Sequence of chain 58.E:
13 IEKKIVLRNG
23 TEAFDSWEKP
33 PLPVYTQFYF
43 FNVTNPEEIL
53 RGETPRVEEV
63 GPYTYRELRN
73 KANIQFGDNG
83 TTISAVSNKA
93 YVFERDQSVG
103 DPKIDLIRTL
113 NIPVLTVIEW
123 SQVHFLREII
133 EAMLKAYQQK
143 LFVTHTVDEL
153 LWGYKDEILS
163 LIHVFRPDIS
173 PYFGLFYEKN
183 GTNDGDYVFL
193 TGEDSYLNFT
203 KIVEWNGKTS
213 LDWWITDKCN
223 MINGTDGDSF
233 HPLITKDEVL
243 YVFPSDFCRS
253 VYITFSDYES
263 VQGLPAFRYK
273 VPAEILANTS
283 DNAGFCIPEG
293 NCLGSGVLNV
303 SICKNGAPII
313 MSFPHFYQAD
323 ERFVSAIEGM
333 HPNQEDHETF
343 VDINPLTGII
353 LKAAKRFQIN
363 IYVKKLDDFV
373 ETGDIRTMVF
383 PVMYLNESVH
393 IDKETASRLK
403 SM

The protein below binds the small molecule below.
Small molecule (SMILES): CC(=O)N[C@H]1[C@H](O[C@H]2[C@H](O)[C@@H](NC(C)=O)CO[C@@H]2CO)O[C@H](CO)[C@@H](O[C@@H]2O[C@H](CO)[C@@H](O)[C@H](O[C@H]3O[C@H](CO)[C@@H](O)[C@H](O)[C@@H]3O)[C@@H]2O)[C@@H]1O

Sequence of chain 39.E:
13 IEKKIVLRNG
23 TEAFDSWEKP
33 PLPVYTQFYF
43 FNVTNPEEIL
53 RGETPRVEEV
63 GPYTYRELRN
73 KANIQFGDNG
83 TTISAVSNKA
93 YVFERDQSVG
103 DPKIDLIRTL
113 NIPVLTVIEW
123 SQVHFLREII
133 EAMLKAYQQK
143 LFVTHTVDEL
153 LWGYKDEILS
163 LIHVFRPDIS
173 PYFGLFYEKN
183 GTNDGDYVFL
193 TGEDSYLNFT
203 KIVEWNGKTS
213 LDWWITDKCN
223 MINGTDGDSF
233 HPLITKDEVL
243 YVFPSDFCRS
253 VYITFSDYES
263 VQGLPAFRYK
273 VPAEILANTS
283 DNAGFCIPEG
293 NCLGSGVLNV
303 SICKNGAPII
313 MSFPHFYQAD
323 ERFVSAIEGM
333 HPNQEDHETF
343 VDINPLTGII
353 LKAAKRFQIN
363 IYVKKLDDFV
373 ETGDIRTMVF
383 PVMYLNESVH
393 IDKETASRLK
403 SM

Binding-site contacts:
Ligand atom C8 contacts residue ASN44 of chain 39.E at 4.5 Å.
Ligand atom C6 contacts residue ARG110 of chain 39.E at 3.5 Å.
Ligand atom C1 contacts residue ASN44 of chain 39.E at 1.4 Å.
Ligand atom C8 contacts residue ILE109 of chain 39.E at 3.8 Å (hydrophobic).
Ligand atom C4 contacts residue ASN44 of chain 39.E at 4.3 Å.
Ligand atom C5 contacts residue ARG110 of chain 39.E at 4.4 Å.
Ligand atom C3 contacts residue LEU108 of chain 39.E at 3.5 Å (hydrophobic).
Ligand atom O3 contacts residue LEU108 of chain 39.E at 4.0 Å.
Ligand atom C5 contacts residue ASN44 of chain 39.E at 3.7 Å.
Ligand atom O6 contacts residue VAL45 of chain 39.E at 3.9 Å.
Ligand atom C7 contacts residue ASN44 of chain 39.E at 3.4 Å.
Ligand atom C7 contacts residue LEU108 of chain 39.E at 3.6 Å (hydrophobic).
Ligand atom O7 contacts residue LEU108 of chain 39.E at 3.7 Å.
Ligand atom O6 contacts residue ARG110 of chain 39.E at 2.9 Å (salt-bridge).
Ligand atom O5 contacts residue ASN44 of chain 39.E at 2.4 Å (h-bond).
Ligand atom C7 contacts residue THR146 of chain 39.E at 4.2 Å.
Ligand atom O6 contacts residue GLU55 of chain 58.E at 3.7 Å.
Ligand atom C6 contacts residue GLU55 of chain 58.E at 3.5 Å.
Ligand atom O7 contacts residue ASN44 of chain 39.E at 3.7 Å.
Ligand atom C2 contacts residue ASN44 of chain 39.E at 2.5 Å.
Ligand atom C1 contacts residue LEU108 of chain 39.E at 3.9 Å (hydrophobic).
Ligand atom N2 contacts residue ASN44 of chain 39.E at 2.9 Å (h-bond).
Ligand atom C2 contacts residue LEU108 of chain 39.E at 3.5 Å (hydrophobic).
Ligand atom C8 contacts residue LEU108 of chain 39.E at 3.7 Å (hydrophobic).
Ligand atom C3 contacts residue ASN44 of chain 39.E at 3.8 Å.
Ligand atom N2 contacts residue LEU108 of chain 39.E at 2.7 Å (h-bond).
Ligand atom N2 contacts residue ILE109 of chain 39.E at 4.5 Å.
Ligand atom C8 contacts residue VAL62 of chain 39.E at 3.8 Å (hydrophobic).
Ligand atom C8 contacts residue THR146 of chain 39.E at 4.1 Å.
Ligand atom O7 contacts residue THR146 of chain 39.E at 3.3 Å.